Binding-site contacts:
Ligand atom C5 contacts residue ASN315 of chain 4.B at 3.7 Å.
Ligand atom C8 contacts residue ILE281 of chain 4.B at 4.5 Å (hydrophobic).
Ligand atom O5 contacts residue VAL314 of chain 4.B at 3.8 Å.
Ligand atom C6 contacts residue ASN315 of chain 4.B at 4.5 Å.
Ligand atom C6 contacts residue THR313 of chain 4.B at 4.5 Å.
Ligand atom C1 contacts residue VAL314 of chain 4.B at 4.4 Å (hydrophobic).
Ligand atom O7 contacts residue ASN315 of chain 4.B at 4.2 Å.
Ligand atom C3 contacts residue ASN315 of chain 4.B at 3.8 Å.
Ligand atom O5 contacts residue ASN315 of chain 4.B at 2.4 Å (h-bond).
Ligand atom C1 contacts residue ASN315 of chain 4.B at 1.4 Å.
Ligand atom C7 contacts residue ASN315 of chain 4.B at 3.3 Å.
Ligand atom O5 contacts residue THR313 of chain 4.B at 4.3 Å.
Ligand atom C4 contacts residue ASN315 of chain 4.B at 4.3 Å.
Ligand atom N2 contacts residue ASN315 of chain 4.B at 2.8 Å (h-bond).
Ligand atom C2 contacts residue ASN315 of chain 4.B at 2.5 Å.
Ligand atom C8 contacts residue ASN315 of chain 4.B at 3.5 Å.

Sequence of chain 4.B:
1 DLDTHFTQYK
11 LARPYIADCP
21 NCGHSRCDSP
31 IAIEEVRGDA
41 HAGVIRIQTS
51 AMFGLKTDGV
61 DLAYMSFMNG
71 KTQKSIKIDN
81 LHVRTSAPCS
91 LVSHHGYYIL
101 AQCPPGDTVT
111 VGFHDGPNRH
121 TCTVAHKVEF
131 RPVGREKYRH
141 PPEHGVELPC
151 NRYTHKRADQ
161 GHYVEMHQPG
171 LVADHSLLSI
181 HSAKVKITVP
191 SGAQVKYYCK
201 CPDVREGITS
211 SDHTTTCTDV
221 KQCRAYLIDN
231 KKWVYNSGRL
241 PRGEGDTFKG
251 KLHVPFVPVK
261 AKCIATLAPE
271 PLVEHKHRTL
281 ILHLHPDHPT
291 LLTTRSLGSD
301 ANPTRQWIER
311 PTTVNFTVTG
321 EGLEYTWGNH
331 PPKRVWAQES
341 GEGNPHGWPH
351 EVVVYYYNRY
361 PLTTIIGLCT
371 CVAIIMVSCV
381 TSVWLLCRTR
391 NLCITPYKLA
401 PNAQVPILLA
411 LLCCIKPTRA

This protein binds this small molecule.
Small molecule (SMILES): CC(=O)N[C@@H]1[C@@H](O)[C@H](O)[C@@H](CO)O[C@H]1O